Binding-site contacts:
Ligand atom N30 contacts residue ARG143 of chain 1.B at 3.4 Å (salt-bridge).
Ligand atom C5 contacts residue LEU146 of chain 1.B at 3.6 Å (hydrophobic).
Ligand atom C2 contacts residue GLY98 of chain 1.B at 3.5 Å.
Ligand atom C17 contacts residue LEU18 of chain 1.B at 3.3 Å (hydrophobic).
Ligand atom C4 contacts residue GLY19 of chain 1.B at 3.7 Å.
Ligand atom C23 contacts residue ASN144 of chain 1.B at 3.3 Å.
Ligand atom C1 contacts residue GLY98 of chain 1.B at 3.5 Å.
Ligand atom N28 contacts residue GLY98 of chain 1.B at 3.4 Å.
Ligand atom C12 contacts residue ALA43 of chain 1.B at 3.5 Å (hydrophobic).
Ligand atom C11 contacts residue GLY98 of chain 1.B at 3.4 Å.
Ligand atom O33 contacts residue VAL26 of chain 1.B at 3.1 Å.
Ligand atom N27 contacts residue LEU95 of chain 1.B at 3.7 Å.
Ligand atom O33 contacts residue SER25 of chain 1.B at 3.7 Å.
Ligand atom N24 contacts residue TYR94 of chain 1.B at 3.5 Å.
Ligand atom C9 contacts residue ASN144 of chain 1.B at 3.8 Å.
Ligand atom F34 contacts residue ASP157 of chain 1.B at 3.1 Å.
Ligand atom C2 contacts residue TYR94 of chain 1.B at 3.4 Å (hydrophobic).
Ligand atom C16 contacts residue ARG143 of chain 1.B at 3.1 Å.
Ligand atom N24 contacts residue GLU93 of chain 1.B at 3.4 Å (salt-bridge).
Ligand atom C22 contacts residue VAL26 of chain 1.B at 3.5 Å (hydrophobic).
Ligand atom N25 contacts residue LEU146 of chain 1.B at 3.7 Å.
Ligand atom C1 contacts residue PRO96 of chain 1.B at 3.7 Å (hydrophobic).
Ligand atom C3 contacts residue VAL26 of chain 1.B at 3.6 Å (hydrophobic).
Ligand atom N24 contacts residue LEU95 of chain 1.B at 2.8 Å (h-bond).
Ligand atom C12 contacts residue LEU146 of chain 1.B at 3.4 Å (hydrophobic).
Ligand atom C22 contacts residue LYS45 of chain 1.B at 3.5 Å.
Ligand atom O32 contacts residue ARG143 of chain 1.B at 3.5 Å (salt-bridge).
Ligand atom C2 contacts residue LEU95 of chain 1.B at 3.2 Å (hydrophobic).
Ligand atom C21 contacts residue ALA43 of chain 1.B at 3.7 Å (hydrophobic).
Ligand atom C3 contacts residue ASP157 of chain 1.B at 3.5 Å.
Ligand atom C21 contacts residue GLY156 of chain 1.B at 3.6 Å.
Ligand atom F34 contacts residue ASN144 of chain 1.B at 3.2 Å.
Ligand atom C23 contacts residue ARG143 of chain 1.B at 3.1 Å.
Ligand atom N31 contacts residue LEU95 of chain 1.B at 3.1 Å (h-bond).
Ligand atom N27 contacts residue ALA43 of chain 1.B at 3.4 Å.
Ligand atom C6 contacts residue GLY98 of chain 1.B at 3.5 Å.
Ligand atom C1 contacts residue TYR94 of chain 1.B at 3.7 Å (hydrophobic).
Ligand atom N27 contacts residue GLU93 of chain 1.B at 2.8 Å (salt-bridge).
Ligand atom C8 contacts residue VAL26 of chain 1.B at 3.5 Å (hydrophobic).
Ligand atom N27 contacts residue LEU146 of chain 1.B at 3.6 Å.

Sequence of chain 1.B:
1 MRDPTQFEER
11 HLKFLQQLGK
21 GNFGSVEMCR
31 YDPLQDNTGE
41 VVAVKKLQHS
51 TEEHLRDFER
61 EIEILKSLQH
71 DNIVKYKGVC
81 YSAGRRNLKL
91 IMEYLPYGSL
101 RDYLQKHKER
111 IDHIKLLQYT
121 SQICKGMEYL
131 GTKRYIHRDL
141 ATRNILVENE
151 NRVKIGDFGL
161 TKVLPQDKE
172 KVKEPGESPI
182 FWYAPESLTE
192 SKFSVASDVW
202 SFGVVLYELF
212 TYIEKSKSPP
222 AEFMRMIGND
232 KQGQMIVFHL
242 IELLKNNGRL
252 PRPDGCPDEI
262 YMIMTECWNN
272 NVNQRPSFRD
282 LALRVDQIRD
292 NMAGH

The small molecule below binds the protein below.
Small molecule (SMILES): COc1cc(F)c(CC(=O)N2CCN(c3nc(Nc4cc(C)n[nH]4)c4cccn4n3)CC2)c(F)c1